Binding-site contacts:
Ligand atom OP1 contacts residue LYS987 of chain 1.B at 3.4 Å.
Ligand atom OP1 contacts residue ASP483 of chain 1.A at 3.8 Å.
Ligand atom P contacts residue GLN481 of chain 1.B at 3.6 Å.
Ligand atom OP1 contacts residue ASN484 of chain 1.B at 3.5 Å (h-bond).
Ligand atom O2' contacts residue ARG446 of chain 1.A at 2.8 Å (salt-bridge).
Ligand atom C3' contacts residue LYS979 of chain 1.B at 4.1 Å.
Ligand atom C4' contacts residue LYS979 of chain 1.B at 4.0 Å.
Ligand atom O5' contacts residue GLN481 of chain 1.B at 3.7 Å.
Ligand atom OP1 contacts residue ARG497 of chain 1.B at 3.6 Å.
Ligand atom C3' contacts residue MG1 of chain 1.R at 3.7 Å.
Ligand atom O5' contacts residue GLN776 of chain 1.B at 3.3 Å (h-bond).
Ligand atom OP2 contacts residue GLY478 of chain 1.B at 3.7 Å.
Ligand atom O3' contacts residue GLN776 of chain 1.B at 3.3 Å (h-bond).
Ligand atom C3' contacts residue ASP483 of chain 1.A at 3.9 Å.
Ligand atom OP2 contacts residue GLN481 of chain 1.B at 3.8 Å.
Ligand atom O2' contacts residue GLN776 of chain 1.B at 3.6 Å.
Ligand atom OP1 contacts residue GLN481 of chain 1.B at 3.0 Å (h-bond).
Ligand atom OP1 contacts residue LYS979 of chain 1.B at 2.9 Å (salt-bridge).
Ligand atom O4' contacts residue HIS1097 of chain 1.B at 3.7 Å.
Ligand atom C5' contacts residue ASP483 of chain 1.A at 3.5 Å.
Ligand atom C2' contacts residue ARG446 of chain 1.A at 3.9 Å.
Ligand atom OP1 contacts residue GLN776 of chain 1.B at 3.2 Å.
Ligand atom C4' contacts residue ASP485 of chain 1.A at 3.9 Å.
Ligand atom OP1 contacts residue ALA772 of chain 1.B at 3.7 Å.
Ligand atom P contacts residue GLN776 of chain 1.B at 3.6 Å.
Ligand atom O2' contacts residue LYS1102 of chain 1.B at 3.5 Å (salt-bridge).
Ligand atom O2' contacts residue MG1 of chain 1.R at 3.9 Å.
Ligand atom O3' contacts residue MG1 of chain 1.R at 2.4 Å.
Ligand atom O3' contacts residue ASP481 of chain 1.A at 3.9 Å.
Ligand atom O3' contacts residue ASP485 of chain 1.A at 3.2 Å (salt-bridge).
Ligand atom C4' contacts residue GLN776 of chain 1.B at 4.0 Å.
Ligand atom O3' contacts residue ASP483 of chain 1.A at 3.1 Å (salt-bridge).
Ligand atom P contacts residue LYS979 of chain 1.B at 3.5 Å.
Ligand atom C2' contacts residue ASP485 of chain 1.A at 4.0 Å.
Ligand atom C3' contacts residue ASP485 of chain 1.A at 3.9 Å.
Ligand atom O3' contacts residue LYS979 of chain 1.B at 3.0 Å (salt-bridge).
Ligand atom C4' contacts residue ASP483 of chain 1.A at 3.5 Å.
Ligand atom C4' contacts residue HIS1097 of chain 1.B at 3.6 Å.
Ligand atom C5' contacts residue GLN776 of chain 1.B at 3.5 Å.
Ligand atom O2' contacts residue ASP485 of chain 1.A at 3.1 Å (salt-bridge).

Sequence of chain 1.A:
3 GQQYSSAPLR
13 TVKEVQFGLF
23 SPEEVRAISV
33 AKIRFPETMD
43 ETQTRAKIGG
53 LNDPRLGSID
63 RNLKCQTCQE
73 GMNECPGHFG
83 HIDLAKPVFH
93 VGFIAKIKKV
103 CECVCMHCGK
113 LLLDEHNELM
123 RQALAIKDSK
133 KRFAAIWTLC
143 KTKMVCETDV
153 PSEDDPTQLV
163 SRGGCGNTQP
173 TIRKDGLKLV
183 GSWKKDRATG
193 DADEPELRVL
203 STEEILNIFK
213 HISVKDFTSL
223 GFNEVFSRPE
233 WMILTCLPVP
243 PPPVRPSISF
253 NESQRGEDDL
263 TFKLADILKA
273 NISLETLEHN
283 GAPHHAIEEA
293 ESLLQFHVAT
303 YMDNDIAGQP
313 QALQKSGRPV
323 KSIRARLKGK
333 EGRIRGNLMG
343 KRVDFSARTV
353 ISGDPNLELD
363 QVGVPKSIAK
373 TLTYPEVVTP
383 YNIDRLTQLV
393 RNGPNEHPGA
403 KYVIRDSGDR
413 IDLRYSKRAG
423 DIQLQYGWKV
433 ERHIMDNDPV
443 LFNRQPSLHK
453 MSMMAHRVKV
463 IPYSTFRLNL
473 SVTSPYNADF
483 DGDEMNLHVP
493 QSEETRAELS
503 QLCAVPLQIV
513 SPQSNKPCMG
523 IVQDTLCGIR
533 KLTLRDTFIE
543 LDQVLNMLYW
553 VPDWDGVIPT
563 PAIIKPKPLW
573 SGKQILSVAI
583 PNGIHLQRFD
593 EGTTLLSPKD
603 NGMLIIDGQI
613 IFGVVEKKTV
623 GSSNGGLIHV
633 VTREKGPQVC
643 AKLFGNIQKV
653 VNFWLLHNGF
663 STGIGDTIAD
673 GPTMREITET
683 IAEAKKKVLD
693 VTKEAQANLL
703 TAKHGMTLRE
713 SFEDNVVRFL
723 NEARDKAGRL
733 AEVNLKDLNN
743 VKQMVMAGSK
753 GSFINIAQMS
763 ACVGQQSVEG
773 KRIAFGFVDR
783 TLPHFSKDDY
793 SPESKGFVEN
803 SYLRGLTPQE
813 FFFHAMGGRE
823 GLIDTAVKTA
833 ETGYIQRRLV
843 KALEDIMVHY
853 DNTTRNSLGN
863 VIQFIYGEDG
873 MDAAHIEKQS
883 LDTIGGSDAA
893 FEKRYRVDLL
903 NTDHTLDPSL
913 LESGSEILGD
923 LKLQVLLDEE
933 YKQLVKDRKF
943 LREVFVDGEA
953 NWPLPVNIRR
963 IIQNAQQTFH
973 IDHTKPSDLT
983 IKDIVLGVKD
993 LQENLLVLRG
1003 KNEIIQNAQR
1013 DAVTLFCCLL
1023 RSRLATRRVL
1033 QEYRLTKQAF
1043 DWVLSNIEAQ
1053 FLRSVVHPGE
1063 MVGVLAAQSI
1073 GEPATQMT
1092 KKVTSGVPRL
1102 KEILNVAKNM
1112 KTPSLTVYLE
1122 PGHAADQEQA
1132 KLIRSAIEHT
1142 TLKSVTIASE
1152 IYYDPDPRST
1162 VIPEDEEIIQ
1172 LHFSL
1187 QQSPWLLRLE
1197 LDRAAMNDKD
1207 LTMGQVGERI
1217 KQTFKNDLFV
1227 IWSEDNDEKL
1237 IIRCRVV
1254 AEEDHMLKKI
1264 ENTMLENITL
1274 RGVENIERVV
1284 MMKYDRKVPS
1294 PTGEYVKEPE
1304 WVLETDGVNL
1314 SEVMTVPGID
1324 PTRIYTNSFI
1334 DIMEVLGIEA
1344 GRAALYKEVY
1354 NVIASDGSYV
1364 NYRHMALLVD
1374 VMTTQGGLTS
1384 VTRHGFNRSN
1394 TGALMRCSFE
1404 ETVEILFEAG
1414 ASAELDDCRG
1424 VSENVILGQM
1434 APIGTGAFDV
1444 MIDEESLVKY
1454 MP

The small molecule below binds the protein below.
Small molecule (SMILES): Nc1nc(=O)c2ncn([C@@H]3O[C@H](CO[P](=O)(O)O[C@H]4[C@@H](O)[C@H](n5cnc6c(N)ncnc65)O[C@@H]4COP(=O)=O)[C@@H](O[P](=O)(O)OC[C@H]4O[C@@H](n5cnc6c(=O)nc(N)[nH]c65)[C@H](O)[C@@H]4O[P](=O)(O)OC[C@H]4O[C@@H](n5cnc6c(N)ncnc65)[C@H](O)[C@@H]4O)[C@H]3O)c2[nH]1

Sequence of chain 1.B:
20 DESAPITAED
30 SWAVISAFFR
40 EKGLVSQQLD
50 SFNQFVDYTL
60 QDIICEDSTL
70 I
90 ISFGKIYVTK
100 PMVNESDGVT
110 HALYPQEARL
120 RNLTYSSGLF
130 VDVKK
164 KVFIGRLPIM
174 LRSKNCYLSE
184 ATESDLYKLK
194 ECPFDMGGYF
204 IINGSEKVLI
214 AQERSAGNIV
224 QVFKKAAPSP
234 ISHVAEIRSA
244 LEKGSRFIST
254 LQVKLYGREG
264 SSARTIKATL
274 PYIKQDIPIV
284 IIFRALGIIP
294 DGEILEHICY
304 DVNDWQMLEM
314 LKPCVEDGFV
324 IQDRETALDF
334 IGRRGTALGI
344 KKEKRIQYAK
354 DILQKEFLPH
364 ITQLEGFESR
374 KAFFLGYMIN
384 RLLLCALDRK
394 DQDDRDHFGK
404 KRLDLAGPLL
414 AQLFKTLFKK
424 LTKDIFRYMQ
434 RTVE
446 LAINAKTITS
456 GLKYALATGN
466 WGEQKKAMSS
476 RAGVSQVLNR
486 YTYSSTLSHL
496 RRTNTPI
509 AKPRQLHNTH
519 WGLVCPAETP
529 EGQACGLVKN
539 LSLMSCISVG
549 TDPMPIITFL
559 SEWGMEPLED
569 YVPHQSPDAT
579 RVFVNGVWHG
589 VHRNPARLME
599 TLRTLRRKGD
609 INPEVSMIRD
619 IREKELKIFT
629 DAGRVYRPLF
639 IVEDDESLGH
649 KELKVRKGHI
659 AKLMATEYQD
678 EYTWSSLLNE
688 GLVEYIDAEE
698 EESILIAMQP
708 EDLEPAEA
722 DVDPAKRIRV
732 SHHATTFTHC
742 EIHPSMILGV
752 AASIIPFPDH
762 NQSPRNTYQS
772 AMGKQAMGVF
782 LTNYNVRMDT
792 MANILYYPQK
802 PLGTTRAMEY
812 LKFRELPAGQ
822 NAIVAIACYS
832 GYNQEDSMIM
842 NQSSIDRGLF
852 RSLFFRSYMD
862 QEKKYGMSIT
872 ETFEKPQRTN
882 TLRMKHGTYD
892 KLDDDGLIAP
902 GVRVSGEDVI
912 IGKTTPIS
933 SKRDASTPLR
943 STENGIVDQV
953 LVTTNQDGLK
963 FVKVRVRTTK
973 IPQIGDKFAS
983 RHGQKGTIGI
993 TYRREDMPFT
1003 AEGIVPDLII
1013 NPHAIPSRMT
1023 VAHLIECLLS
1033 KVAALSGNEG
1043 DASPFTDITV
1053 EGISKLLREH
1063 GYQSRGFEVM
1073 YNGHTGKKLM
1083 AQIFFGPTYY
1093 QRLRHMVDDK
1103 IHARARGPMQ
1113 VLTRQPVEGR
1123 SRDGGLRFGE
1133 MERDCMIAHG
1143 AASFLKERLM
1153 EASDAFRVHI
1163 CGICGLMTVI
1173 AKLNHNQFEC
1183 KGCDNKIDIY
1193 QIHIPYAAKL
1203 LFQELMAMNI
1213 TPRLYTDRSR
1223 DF